Binding-site contacts:
Ligand atom O14 contacts residue ASP247 of chain 1.C at 3.1 Å (salt-bridge).
Ligand atom CL15 contacts residue PHE127 of chain 1.C at 3.5 Å.
Ligand atom C12 contacts residue GLY53 of chain 1.C at 4.0 Å.
Ligand atom N9 contacts residue GLY53 of chain 1.C at 4.2 Å.
Ligand atom C13 contacts residue GLY53 of chain 1.C at 4.0 Å.
Ligand atom CL15 contacts residue TRP95 of chain 1.C at 3.5 Å.
Ligand atom C8 contacts residue ASP247 of chain 1.C at 3.9 Å.
Ligand atom N7 contacts residue ASP51 of chain 1.C at 2.6 Å (salt-bridge).
Ligand atom N10 contacts residue GLY249 of chain 1.C at 4.4 Å.
Ligand atom N9 contacts residue ASP247 of chain 1.C at 4.3 Å.
Ligand atom C13 contacts residue ASP247 of chain 1.C at 3.3 Å.
Ligand atom N10 contacts residue GLY53 of chain 1.C at 3.4 Å.
Ligand atom N7 contacts residue SER54 of chain 1.C at 4.0 Å.
Ligand atom C12 contacts residue ASP247 of chain 1.C at 4.1 Å.
Ligand atom O14 contacts residue THR250 of chain 1.C at 3.9 Å.
Ligand atom C1 contacts residue TYR90 of chain 1.C at 4.2 Å (hydrophobic).
Ligand atom C8 contacts residue GLY53 of chain 1.C at 3.7 Å.
Ligand atom N10 contacts residue ASP51 of chain 1.C at 2.9 Å (salt-bridge).
Ligand atom C13 contacts residue ILE245 of chain 1.C at 3.7 Å (hydrophobic).
Ligand atom O14 contacts residue ILE245 of chain 1.C at 3.7 Å.
Ligand atom N7 contacts residue GLY53 of chain 1.C at 4.1 Å.
Ligand atom C13 contacts residue TYR217 of chain 1.C at 4.0 Å (hydrophobic).
Ligand atom C11 contacts residue ASP247 of chain 1.C at 3.8 Å.
Ligand atom N10 contacts residue THR250 of chain 1.C at 4.3 Å.
Ligand atom N10 contacts residue SER54 of chain 1.C at 4.4 Å.
Ligand atom N10 contacts residue ASP247 of chain 1.C at 2.8 Å (salt-bridge).
Ligand atom C5 contacts residue ILE137 of chain 1.C at 4.5 Å (hydrophobic).
Ligand atom N7 contacts residue ILE137 of chain 1.C at 4.2 Å.
Ligand atom O14 contacts residue VAL351 of chain 1.C at 3.8 Å.
Ligand atom C2 contacts residue TYR90 of chain 1.C at 3.7 Å (hydrophobic).
Ligand atom C8 contacts residue ASP51 of chain 1.C at 3.5 Å.
Ligand atom CL15 contacts residue TYR90 of chain 1.C at 3.3 Å.
Ligand atom C11 contacts residue THR250 of chain 1.C at 4.2 Å.
Ligand atom C3 contacts residue ASP51 of chain 1.C at 4.2 Å.
Ligand atom C5 contacts residue ASP51 of chain 1.C at 3.7 Å.
Ligand atom C5 contacts residue SER54 of chain 1.C at 4.5 Å.
Ligand atom C3 contacts residue ILE137 of chain 1.C at 3.9 Å (hydrophobic).

The protein below binds the small molecule below.
Small molecule (SMILES): Nc1nc2cc(Cl)ccc2n1CCCO

Sequence of chain 1.C:
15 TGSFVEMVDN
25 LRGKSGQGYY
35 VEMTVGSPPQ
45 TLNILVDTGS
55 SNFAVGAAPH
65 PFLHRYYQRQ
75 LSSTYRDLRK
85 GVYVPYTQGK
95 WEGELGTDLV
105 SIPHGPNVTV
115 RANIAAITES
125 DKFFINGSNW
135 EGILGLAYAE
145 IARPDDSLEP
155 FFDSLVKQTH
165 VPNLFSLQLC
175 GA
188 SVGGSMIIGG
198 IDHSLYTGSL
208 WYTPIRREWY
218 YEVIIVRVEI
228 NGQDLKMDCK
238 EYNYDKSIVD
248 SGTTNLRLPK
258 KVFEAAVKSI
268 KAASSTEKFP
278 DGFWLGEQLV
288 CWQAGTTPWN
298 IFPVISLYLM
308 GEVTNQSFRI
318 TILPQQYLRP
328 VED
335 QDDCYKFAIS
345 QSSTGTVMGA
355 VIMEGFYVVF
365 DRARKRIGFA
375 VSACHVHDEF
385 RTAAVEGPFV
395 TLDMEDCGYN